Sequence of chain 1.D:
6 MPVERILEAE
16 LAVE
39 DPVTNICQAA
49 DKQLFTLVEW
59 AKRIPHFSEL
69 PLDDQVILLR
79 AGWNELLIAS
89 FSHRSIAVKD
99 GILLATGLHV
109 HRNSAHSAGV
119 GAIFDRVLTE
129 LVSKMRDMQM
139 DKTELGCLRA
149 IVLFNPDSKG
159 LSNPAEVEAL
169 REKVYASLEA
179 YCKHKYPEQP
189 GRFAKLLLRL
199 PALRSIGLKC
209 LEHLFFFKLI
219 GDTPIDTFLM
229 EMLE

Binding-site contacts:
Ligand atom C13 contacts residue ALA48 of chain 1.D at 4.0 Å (hydrophobic).
Ligand atom C12 contacts residue ALA48 of chain 1.D at 3.7 Å (hydrophobic).
Ligand atom C3 contacts residue ILE121 of chain 1.D at 3.6 Å (hydrophobic).
Ligand atom C8 contacts residue LEU212 of chain 1.D at 4.0 Å (hydrophobic).
Ligand atom C20 contacts residue LEU102 of chain 1.D at 3.8 Å (hydrophobic).
Ligand atom C16 contacts residue ILE44 of chain 1.D at 3.7 Å (hydrophobic).
Ligand atom O1 contacts residue ALA103 of chain 1.D at 3.0 Å (h-bond).
Ligand atom C20 contacts residue ILE44 of chain 1.D at 3.6 Å (hydrophobic).
Ligand atom O2 contacts residue ARG92 of chain 1.D at 2.7 Å (salt-bridge).
Ligand atom C7 contacts residue ILE44 of chain 1.D at 3.5 Å (hydrophobic).
Ligand atom O2 contacts residue PHE89 of chain 1.D at 3.5 Å.
Ligand atom C10 contacts residue ALA48 of chain 1.D at 4.0 Å (hydrophobic).
Ligand atom C15 contacts residue ARG92 of chain 1.D at 3.3 Å.
Ligand atom C14 contacts residue PHE89 of chain 1.D at 3.6 Å (hydrophobic).
Ligand atom O2 contacts residue ALA103 of chain 1.D at 3.7 Å.
Ligand atom C2 contacts residue ILE121 of chain 1.D at 3.7 Å (hydrophobic).
Ligand atom C15 contacts residue ALA103 of chain 1.D at 3.9 Å (hydrophobic).
Ligand atom C18 contacts residue PHE89 of chain 1.D at 3.5 Å (hydrophobic).
Ligand atom O1 contacts residue ALA47 of chain 1.D at 3.6 Å.
Ligand atom C19 contacts residue ILE86 of chain 1.D at 4.0 Å (hydrophobic).
Ligand atom C6 contacts residue CYS208 of chain 1.D at 3.8 Å (hydrophobic).
Ligand atom C17 contacts residue LEU212 of chain 1.D at 4.0 Å (hydrophobic).
Ligand atom C19 contacts residue TRP81 of chain 1.D at 4.0 Å (hydrophobic).
Ligand atom C18 contacts residue CYS208 of chain 1.D at 3.8 Å (hydrophobic).
Ligand atom C5 contacts residue ILE44 of chain 1.D at 3.9 Å (hydrophobic).
Ligand atom C15 contacts residue PHE89 of chain 1.D at 3.5 Å (hydrophobic).
Ligand atom C20 contacts residue ALA47 of chain 1.D at 3.6 Å (hydrophobic).
Ligand atom C17 contacts residue CYS208 of chain 1.D at 3.8 Å (hydrophobic).
Ligand atom C11 contacts residue ALA48 of chain 1.D at 3.5 Å (hydrophobic).
Ligand atom C13 contacts residue PHE89 of chain 1.D at 3.4 Å (hydrophobic).
Ligand atom C17 contacts residue HIS211 of chain 1.D at 3.9 Å.
Ligand atom C7 contacts residue LEU212 of chain 1.D at 3.9 Å (hydrophobic).
Ligand atom O2 contacts residue GLN51 of chain 1.D at 3.6 Å.
Ligand atom O1 contacts residue LEU102 of chain 1.D at 3.5 Å.
Ligand atom C8 contacts residue ILE44 of chain 1.D at 3.9 Å (hydrophobic).
Ligand atom C15 contacts residue GLN51 of chain 1.D at 4.0 Å.
Ligand atom O1 contacts residue PHE89 of chain 1.D at 3.7 Å.
Ligand atom C12 contacts residue PHE89 of chain 1.D at 3.6 Å (hydrophobic).
Ligand atom O1 contacts residue ARG92 of chain 1.D at 3.1 Å (salt-bridge).
Ligand atom C20 contacts residue PHE89 of chain 1.D at 3.8 Å (hydrophobic).

This protein binds this small molecule.
Small molecule (SMILES): CC1=C(/C=C/C(C)=C\C=C\C(C)=C\C(=O)O)C(C)(C)CCC1